Sequence of chain 1.B:
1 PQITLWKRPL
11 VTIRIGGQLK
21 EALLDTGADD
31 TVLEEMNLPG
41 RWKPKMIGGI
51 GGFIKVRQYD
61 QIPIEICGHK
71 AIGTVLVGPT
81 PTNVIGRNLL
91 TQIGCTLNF

Binding-site contacts:
Ligand atom C37 contacts residue ARG8 of chain 1.B at 3.6 Å.
Ligand atom C28 contacts residue ASP30 of chain 1.B at 3.6 Å.
Ligand atom O2 contacts residue ASP25 of chain 1.A at 2.7 Å (salt-bridge).
Ligand atom N4 contacts residue GLY27 of chain 1.B at 3.4 Å (h-bond).
Ligand atom O4 contacts residue GLY27 of chain 1.B at 3.3 Å (h-bond).
Ligand atom O4 contacts residue ASP29 of chain 1.B at 2.9 Å (salt-bridge).
Ligand atom C22 contacts residue GLY48 of chain 1.B at 3.4 Å.
Ligand atom C13 contacts residue GLY27 of chain 1.B at 3.5 Å.
Ligand atom C24 contacts residue GLY48 of chain 1.B at 3.5 Å.
Ligand atom O3 contacts residue GLY49 of chain 1.B at 3.5 Å.
Ligand atom O4 contacts residue ALA28 of chain 1.B at 3.7 Å.
Ligand atom C11 contacts residue ASP25 of chain 1.A at 3.5 Å.
Ligand atom C6 contacts residue ILE50 of chain 1.B at 3.6 Å (hydrophobic).
Ligand atom C2 contacts residue GLY27 of chain 1.A at 3.6 Å.
Ligand atom C16 contacts residue GLY27 of chain 1.B at 3.5 Å.
Ligand atom C8 contacts residue ASP25 of chain 1.B at 3.1 Å.
Ligand atom O2 contacts residue ASP25 of chain 1.B at 2.6 Å (salt-bridge).
Ligand atom O1 contacts residue GLY49 of chain 1.A at 3.5 Å.
Ligand atom C35 contacts residue GLY48 of chain 1.A at 3.4 Å.
Ligand atom C7 contacts residue GLY48 of chain 1.A at 3.4 Å.
Ligand atom C36 contacts residue PRO81 of chain 1.B at 3.5 Å (hydrophobic).
Ligand atom O2 contacts residue GLY27 of chain 1.B at 3.6 Å.
Ligand atom C36 contacts residue GLY48 of chain 1.A at 3.3 Å.
Ligand atom C32 contacts residue PRO81 of chain 1.B at 3.6 Å (hydrophobic).
Ligand atom C10 contacts residue GLY27 of chain 1.A at 3.6 Å.
Ligand atom C28 contacts residue ALA28 of chain 1.B at 3.6 Å (hydrophobic).
Ligand atom C17 contacts residue ARG8 of chain 1.A at 3.5 Å.
Ligand atom C10 contacts residue ASP25 of chain 1.B at 3.3 Å.
Ligand atom C16 contacts residue LEU23 of chain 1.A at 3.6 Å (hydrophobic).
Ligand atom C11 contacts residue ASP25 of chain 1.B at 3.3 Å.
Ligand atom C18 contacts residue ARG8 of chain 1.A at 3.7 Å.
Ligand atom C12 contacts residue ASP25 of chain 1.A at 3.1 Å.
Ligand atom C26 contacts residue ASP30 of chain 1.B at 3.5 Å.
Ligand atom C29 contacts residue ALA28 of chain 1.B at 3.5 Å (hydrophobic).
Ligand atom O6 contacts residue GLY48 of chain 1.A at 3.3 Å.
Ligand atom C19 contacts residue PRO81 of chain 1.A at 3.6 Å (hydrophobic).
Ligand atom C27 contacts residue ASP30 of chain 1.B at 3.1 Å.
Ligand atom C23 contacts residue GLY48 of chain 1.B at 3.6 Å.
Ligand atom C27 contacts residue VAL32 of chain 1.B at 3.3 Å (hydrophobic).
Ligand atom C38 contacts residue PHE53 of chain 1.A at 3.4 Å (hydrophobic).

A protein and the small-molecule ligand that binds it are described below.
Small molecule (SMILES): CC(C)(C)NC(=O)[C@@H]1CN(Cc2ccc3c(c2)OCO3)CCN1C[C@@H](O)C[C@@H](Cc1ccccc1)C(=O)N[C@H]1c2ccccc2C[C@H]1O

Sequence of chain 1.A:
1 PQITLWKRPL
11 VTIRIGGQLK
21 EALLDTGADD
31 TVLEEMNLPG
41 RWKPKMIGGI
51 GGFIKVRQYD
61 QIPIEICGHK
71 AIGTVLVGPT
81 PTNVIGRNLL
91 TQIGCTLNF